A small-molecule ligand and the protein it binds are described below.
Small molecule (SMILES): CC(=O)N[C@H]1[C@H](O[C@H]2[C@H](O)[C@@H](NC(C)=O)CO[C@@H]2CO)O[C@H](CO)[C@@H](O)[C@@H]1O

Binding-site contacts:
Ligand atom O7 contacts residue GLY451 of chain 6.A at 3.4 Å.
Ligand atom C8 contacts residue ALA452 of chain 6.A at 3.8 Å (hydrophobic).
Ligand atom O5 contacts residue ASN477 of chain 6.A at 2.3 Å (h-bond).
Ligand atom C4 contacts residue ASN477 of chain 6.A at 4.2 Å.
Ligand atom O7 contacts residue ALA452 of chain 6.A at 3.9 Å.
Ligand atom C8 contacts residue TYR475 of chain 6.A at 3.6 Å (hydrophobic).
Ligand atom C1 contacts residue ASN477 of chain 6.A at 1.4 Å.
Ligand atom O7 contacts residue ASN477 of chain 6.A at 3.4 Å (h-bond).
Ligand atom C3 contacts residue ASN477 of chain 6.A at 3.8 Å.
Ligand atom C8 contacts residue ALA453 of chain 6.A at 3.8 Å (hydrophobic).
Ligand atom C7 contacts residue GLY451 of chain 6.A at 4.2 Å.
Ligand atom C7 contacts residue ALA452 of chain 6.A at 4.3 Å (hydrophobic).
Ligand atom C8 contacts residue GLY451 of chain 6.A at 4.1 Å.
Ligand atom N2 contacts residue ASN477 of chain 6.A at 2.9 Å (h-bond).
Ligand atom C2 contacts residue ASN477 of chain 6.A at 2.4 Å.
Ligand atom C7 contacts residue ASN477 of chain 6.A at 3.4 Å.
Ligand atom C5 contacts residue ASN477 of chain 6.A at 3.6 Å.

Sequence of chain 6.A:
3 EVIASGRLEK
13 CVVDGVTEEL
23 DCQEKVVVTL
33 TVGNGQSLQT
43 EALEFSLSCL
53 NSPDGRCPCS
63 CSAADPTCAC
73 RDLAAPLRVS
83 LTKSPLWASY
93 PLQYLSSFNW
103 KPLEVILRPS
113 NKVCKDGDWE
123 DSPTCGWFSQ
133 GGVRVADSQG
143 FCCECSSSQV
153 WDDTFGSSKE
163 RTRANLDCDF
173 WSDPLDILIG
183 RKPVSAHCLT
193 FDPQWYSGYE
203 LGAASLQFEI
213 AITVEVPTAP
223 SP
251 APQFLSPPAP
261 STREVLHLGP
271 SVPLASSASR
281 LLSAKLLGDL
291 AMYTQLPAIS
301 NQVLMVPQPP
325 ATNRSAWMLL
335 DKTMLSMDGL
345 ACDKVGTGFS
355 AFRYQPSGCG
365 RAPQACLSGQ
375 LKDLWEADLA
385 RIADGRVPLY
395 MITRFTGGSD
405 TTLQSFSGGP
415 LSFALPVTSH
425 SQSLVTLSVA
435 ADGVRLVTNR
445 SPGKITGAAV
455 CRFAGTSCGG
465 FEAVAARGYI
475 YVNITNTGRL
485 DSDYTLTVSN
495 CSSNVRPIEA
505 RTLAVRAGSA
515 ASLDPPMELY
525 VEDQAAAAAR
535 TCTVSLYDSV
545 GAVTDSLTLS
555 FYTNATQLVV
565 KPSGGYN